Sequence of chain 1.G:
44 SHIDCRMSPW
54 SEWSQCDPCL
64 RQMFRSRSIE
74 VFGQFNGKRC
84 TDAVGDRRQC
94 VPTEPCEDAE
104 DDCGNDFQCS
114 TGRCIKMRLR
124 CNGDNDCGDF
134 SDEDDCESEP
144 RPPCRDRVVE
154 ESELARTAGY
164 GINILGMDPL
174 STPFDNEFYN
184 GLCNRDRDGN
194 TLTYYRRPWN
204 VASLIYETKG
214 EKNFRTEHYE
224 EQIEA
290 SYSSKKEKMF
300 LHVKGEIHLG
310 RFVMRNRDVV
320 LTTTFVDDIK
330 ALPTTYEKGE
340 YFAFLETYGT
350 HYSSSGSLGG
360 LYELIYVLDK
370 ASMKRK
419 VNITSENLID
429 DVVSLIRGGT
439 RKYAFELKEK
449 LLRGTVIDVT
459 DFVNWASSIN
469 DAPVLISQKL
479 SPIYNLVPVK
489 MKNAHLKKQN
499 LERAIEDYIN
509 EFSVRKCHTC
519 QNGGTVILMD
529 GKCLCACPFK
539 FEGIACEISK

A protein and the small-molecule ligand that binds it are described below.
Small molecule (SMILES): OC[C@H]1O[C@@H](O)[C@@H](O)[C@@H](O)[C@@H]1O

Binding-site contacts:
Ligand atom O4 contacts residue GLU55 of chain 1.G at 4.0 Å.
Ligand atom O2 contacts residue ARG68 of chain 1.G at 3.8 Å.
Ligand atom O2 contacts residue GLU55 of chain 1.G at 4.2 Å.
Ligand atom C6 contacts residue TRP56 of chain 1.G at 4.5 Å (hydrophobic).
Ligand atom O5 contacts residue TRP56 of chain 1.G at 2.1 Å.
Ligand atom C3 contacts residue TRP56 of chain 1.G at 4.0 Å (hydrophobic).
Ligand atom C2 contacts residue TRP56 of chain 1.G at 2.8 Å (hydrophobic).
Ligand atom C5 contacts residue TRP56 of chain 1.G at 3.5 Å (hydrophobic).
Ligand atom C4 contacts residue GLU55 of chain 1.G at 3.8 Å.
Ligand atom C6 contacts residue GLU55 of chain 1.G at 3.4 Å.
Ligand atom O2 contacts residue TRP56 of chain 1.G at 3.1 Å.
Ligand atom C1 contacts residue TRP56 of chain 1.G at 1.5 Å (hydrophobic).
Ligand atom C4 contacts residue TRP56 of chain 1.G at 4.2 Å (hydrophobic).
Ligand atom C5 contacts residue GLU55 of chain 1.G at 4.2 Å.
Ligand atom O2 contacts residue SER54 of chain 1.G at 3.6 Å (h-bond).
Ligand atom O6 contacts residue GLU55 of chain 1.G at 3.1 Å (salt-bridge).
Ligand atom C2 contacts residue ARG68 of chain 1.G at 4.0 Å.